This protein binds this small molecule.
Small molecule (SMILES): Nc1nc2c(ncn2C[C@@H](COCP(=O)(O)O)OC[C@@H](O)P(=O)(O)O)c(=O)[nH]1

Sequence of chain 1.A:
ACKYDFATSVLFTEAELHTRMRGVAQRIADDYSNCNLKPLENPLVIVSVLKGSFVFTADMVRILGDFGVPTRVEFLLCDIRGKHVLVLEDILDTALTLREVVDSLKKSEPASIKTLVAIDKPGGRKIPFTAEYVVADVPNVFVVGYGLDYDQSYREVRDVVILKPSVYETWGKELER

Binding-site contacts:
Ligand atom O23 contacts residue ALA125 of chain 1.A at 3.8 Å.
Ligand atom C10 contacts residue LEU59 of chain 1.A at 3.8 Å (hydrophobic).
Ligand atom P20 contacts residue ALA125 of chain 1.A at 3.6 Å.
Ligand atom C02 contacts residue PHE172 of chain 1.A at 3.5 Å (hydrophobic).
Ligand atom O23 contacts residue THR124 of chain 1.A at 2.4 Å (h-bond).
Ligand atom O28 contacts residue PHE172 of chain 1.A at 3.8 Å.
Ligand atom P20 contacts residue THR124 of chain 1.A at 3.5 Å.
Ligand atom O15 contacts residue ASP179 of chain 1.A at 2.5 Å (salt-bridge).
Ligand atom O21 contacts residue ASP123 of chain 1.A at 3.0 Å (salt-bridge).
Ligand atom O28 contacts residue VAL173 of chain 1.A at 3.4 Å (h-bond).
Ligand atom O16 contacts residue GLY61 of chain 1.A at 3.5 Å (h-bond).
Ligand atom O14 contacts residue GLY61 of chain 1.A at 3.5 Å (h-bond).
Ligand atom O14 contacts residue ARG185 of chain 1.A at 3.6 Å.
Ligand atom O23 contacts residue ASP123 of chain 1.A at 3.7 Å.
Ligand atom O28 contacts residue ILE121 of chain 1.A at 3.4 Å.
Ligand atom C27 contacts residue PHE172 of chain 1.A at 3.8 Å (hydrophobic).
Ligand atom O28 contacts residue LYS151 of chain 1.A at 2.8 Å (salt-bridge).
Ligand atom N01 contacts residue ASP179 of chain 1.A at 2.8 Å (salt-bridge).
Ligand atom O18 contacts residue LEU59 of chain 1.A at 3.7 Å.
Ligand atom N01 contacts residue VAL173 of chain 1.A at 2.9 Å (h-bond).
Ligand atom O28 contacts residue VAL171 of chain 1.A at 3.5 Å (h-bond).
Ligand atom O22 contacts residue THR127 of chain 1.A at 2.4 Å (h-bond).
Ligand atom O15 contacts residue ARG185 of chain 1.A at 3.0 Å (salt-bridge).
Ligand atom O09 contacts residue LEU59 of chain 1.A at 3.5 Å.
Ligand atom N01 contacts residue LEU178 of chain 1.A at 3.6 Å.
Ligand atom N01 contacts residue PHE172 of chain 1.A at 3.7 Å.
Ligand atom O21 contacts residue THR124 of chain 1.A at 3.1 Å (h-bond).
Ligand atom C26 contacts residue ILE121 of chain 1.A at 3.7 Å (hydrophobic).
Ligand atom O14 contacts residue ASP120 of chain 1.A at 3.2 Å (salt-bridge).
Ligand atom N03 contacts residue VAL173 of chain 1.A at 2.8 Å (h-bond).
Ligand atom N03 contacts residue PHE172 of chain 1.A at 3.5 Å.
Ligand atom O21 contacts residue ALA125 of chain 1.A at 2.5 Å (h-bond).
Ligand atom N25 contacts residue LYS151 of chain 1.A at 3.8 Å.
Ligand atom O21 contacts residue LEU126 of chain 1.A at 3.7 Å.
Ligand atom C02 contacts residue VAL173 of chain 1.A at 3.3 Å (hydrophobic).
Ligand atom P13 contacts residue ARG185 of chain 1.A at 3.7 Å.
Ligand atom O16 contacts residue LYS60 of chain 1.A at 3.4 Å (salt-bridge).
Ligand atom C27 contacts residue ILE121 of chain 1.A at 3.4 Å (hydrophobic).
Ligand atom O21 contacts residue LEU122 of chain 1.A at 3.8 Å.
Ligand atom C19 contacts residue ASP123 of chain 1.A at 3.7 Å.